A protein and the small-molecule ligand that binds it are described below.
Small molecule (SMILES): COc1ccc(C(=O)N[C@@H](CC(C)C)C(=O)N[C@@H](CC(C)C)B(O)O)c(Cl)c1

Sequence of chain 1.L:
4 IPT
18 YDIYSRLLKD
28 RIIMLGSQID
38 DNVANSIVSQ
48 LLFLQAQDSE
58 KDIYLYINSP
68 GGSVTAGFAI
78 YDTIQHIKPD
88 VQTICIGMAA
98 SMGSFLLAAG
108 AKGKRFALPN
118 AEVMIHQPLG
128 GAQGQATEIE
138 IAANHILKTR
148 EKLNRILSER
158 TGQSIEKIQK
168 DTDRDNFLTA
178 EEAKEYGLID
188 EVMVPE

Binding-site contacts:
Ligand atom N17 contacts residue LEU126 of chain 1.L at 2.8 Å (h-bond).
Ligand atom O03 contacts residue GLY69 of chain 1.L at 2.6 Å (h-bond).
Ligand atom O03 contacts residue GLY68 of chain 1.L at 3.4 Å.
Ligand atom C27 contacts residue ALA139 of chain 1.L at 3.8 Å (hydrophobic).
Ligand atom O02 contacts residue HIS123 of chain 1.L at 3.3 Å (h-bond).
Ligand atom C12 contacts residue LEU126 of chain 1.L at 3.7 Å (hydrophobic).
Ligand atom C08 contacts residue HIS123 of chain 1.L at 3.2 Å.
Ligand atom C12 contacts residue GLY69 of chain 1.L at 3.5 Å.
Ligand atom C04 contacts residue SER98 of chain 1.L at 2.7 Å.
Ligand atom B28 contacts residue HIS123 of chain 1.L at 3.5 Å.
Ligand atom C07 contacts residue MET99 of chain 1.L at 3.5 Å (hydrophobic).
Ligand atom C18 contacts residue LEU126 of chain 1.L at 3.8 Å (hydrophobic).
Ligand atom O11 contacts residue PRO125 of chain 1.L at 3.2 Å.
Ligand atom C10 contacts residue GLY69 of chain 1.L at 3.6 Å.
Ligand atom O03 contacts residue SER98 of chain 1.L at 2.7 Å (h-bond).
Ligand atom CL01 contacts residue GLY127 of chain 1.L at 3.6 Å.
Ligand atom C18 contacts residue VAL71 of chain 1.L at 3.7 Å (hydrophobic).
Ligand atom C05 contacts residue VAL71 of chain 1.L at 3.8 Å (hydrophobic).
Ligand atom C06 contacts residue SER98 of chain 1.L at 3.1 Å.
Ligand atom O19 contacts residue SER70 of chain 1.L at 3.7 Å.
Ligand atom B28 contacts residue SER98 of chain 1.L at 1.7 Å.
Ligand atom C07 contacts residue LEU150 of chain 1.L at 3.9 Å (hydrophobic).
Ligand atom C08 contacts residue GLN124 of chain 1.L at 3.5 Å.
Ligand atom B28 contacts residue GLY69 of chain 1.L at 3.9 Å.
Ligand atom C20 contacts residue LEU126 of chain 1.L at 3.7 Å (hydrophobic).
Ligand atom O19 contacts residue VAL71 of chain 1.L at 2.9 Å (h-bond).
Ligand atom C13 contacts residue LEU126 of chain 1.L at 3.7 Å (hydrophobic).
Ligand atom C06 contacts residue MET99 of chain 1.L at 3.8 Å (hydrophobic).
Ligand atom O11 contacts residue LEU126 of chain 1.L at 2.9 Å (h-bond).
Ligand atom C08 contacts residue PRO125 of chain 1.L at 3.4 Å (hydrophobic).
Ligand atom O03 contacts residue MET99 of chain 1.L at 2.9 Å (h-bond).
Ligand atom O26 contacts residue ILE143 of chain 1.L at 3.6 Å.
Ligand atom CL01 contacts residue LEU126 of chain 1.L at 3.3 Å.
Ligand atom B28 contacts residue MET99 of chain 1.L at 3.5 Å.
Ligand atom O26 contacts residue HIS142 of chain 1.L at 3.2 Å.
Ligand atom O02 contacts residue SER98 of chain 1.L at 2.7 Å (h-bond).
Ligand atom N09 contacts residue GLY69 of chain 1.L at 2.8 Å (h-bond).
Ligand atom C04 contacts residue GLY69 of chain 1.L at 3.8 Å.
Ligand atom C25 contacts residue LEU126 of chain 1.L at 3.4 Å (hydrophobic).
Ligand atom C05 contacts residue SER98 of chain 1.L at 3.3 Å.